Binding-site contacts:
Ligand atom C05 contacts residue GLN292 of chain 1.C at 3.6 Å.
Ligand atom N12 contacts residue GLU293 of chain 1.C at 3.4 Å (salt-bridge).
Ligand atom N07 contacts residue GLY339 of chain 1.C at 3.1 Å (h-bond).
Ligand atom F22 contacts residue SER242 of chain 1.C at 3.0 Å.
Ligand atom N12 contacts residue MET290 of chain 1.C at 3.0 Å (h-bond).
Ligand atom C26 contacts residue ILE288 of chain 1.C at 3.5 Å (hydrophobic).
Ligand atom CL24 contacts residue PHE249 of chain 1.C at 3.7 Å.
Ligand atom F22 contacts residue SER140 of chain 1.C at 3.2 Å.
Ligand atom C16 contacts residue MET290 of chain 1.C at 3.5 Å (hydrophobic).
Ligand atom N18 contacts residue ASN289 of chain 1.C at 2.7 Å (h-bond).
Ligand atom O27 contacts residue MET341 of chain 1.C at 3.5 Å.
Ligand atom C29 contacts residue GLY339 of chain 1.C at 3.2 Å.
Ligand atom C17 contacts residue TRP291 of chain 1.C at 3.7 Å (hydrophobic).
Ligand atom N12 contacts residue GLY295 of chain 1.C at 3.0 Å (h-bond).
Ligand atom O27 contacts residue GLY339 of chain 1.C at 3.5 Å (h-bond).
Ligand atom N10 contacts residue GLU293 of chain 1.C at 3.3 Å (salt-bridge).
Ligand atom C26 contacts residue ASN289 of chain 1.C at 3.3 Å.
Ligand atom O01 contacts residue GLY339 of chain 1.C at 3.6 Å.
Ligand atom O03 contacts residue TRP291 of chain 1.C at 3.4 Å (h-bond).
Ligand atom N10 contacts residue MET290 of chain 1.C at 2.7 Å (h-bond).
Ligand atom C20 contacts residue SER242 of chain 1.C at 3.6 Å.
Ligand atom C02 contacts residue GLY339 of chain 1.C at 3.4 Å.
Ligand atom O27 contacts residue TRP291 of chain 1.C at 3.6 Å.
Ligand atom C30 contacts residue GLY339 of chain 1.C at 3.5 Å.
Ligand atom C11 contacts residue GLU293 of chain 1.C at 3.6 Å.
Ligand atom N18 contacts residue GLU237 of chain 1.C at 3.5 Å.
Ligand atom O01 contacts residue ASP340 of chain 1.C at 3.5 Å.
Ligand atom O28 contacts residue ASN289 of chain 1.C at 3.3 Å (h-bond).
Ligand atom C36 contacts residue ASP340 of chain 1.C at 3.6 Å.
Ligand atom C11 contacts residue MET290 of chain 1.C at 3.2 Å (hydrophobic).
Ligand atom C19 contacts residue ASN289 of chain 1.C at 3.5 Å.
Ligand atom C32 contacts residue GLY338 of chain 1.C at 3.7 Å.
Ligand atom N15 contacts residue GLY339 of chain 1.C at 2.8 Å (h-bond).
Ligand atom O28 contacts residue MET290 of chain 1.C at 2.9 Å (h-bond).
Ligand atom CL24 contacts residue ASN244 of chain 1.C at 3.5 Å.
Ligand atom C21 contacts residue SER242 of chain 1.C at 3.3 Å.
Ligand atom C14 contacts residue GLY339 of chain 1.C at 3.5 Å.
Ligand atom C08 contacts residue GLY339 of chain 1.C at 3.5 Å.
Ligand atom C19 contacts residue GLU237 of chain 1.C at 3.6 Å.
Ligand atom CL24 contacts residue PHE243 of chain 1.C at 3.4 Å.

A small-molecule ligand and the protein it binds are described below.
Small molecule (SMILES): [H]/N=C(/N)NC[C@@H]1[C@@H](NC(=O)C(=O)Nc2ccc(Cl)c(F)c2)c2ccc(CNC)cc2N1C(=O)OCCC

Sequence of chain 1.C:
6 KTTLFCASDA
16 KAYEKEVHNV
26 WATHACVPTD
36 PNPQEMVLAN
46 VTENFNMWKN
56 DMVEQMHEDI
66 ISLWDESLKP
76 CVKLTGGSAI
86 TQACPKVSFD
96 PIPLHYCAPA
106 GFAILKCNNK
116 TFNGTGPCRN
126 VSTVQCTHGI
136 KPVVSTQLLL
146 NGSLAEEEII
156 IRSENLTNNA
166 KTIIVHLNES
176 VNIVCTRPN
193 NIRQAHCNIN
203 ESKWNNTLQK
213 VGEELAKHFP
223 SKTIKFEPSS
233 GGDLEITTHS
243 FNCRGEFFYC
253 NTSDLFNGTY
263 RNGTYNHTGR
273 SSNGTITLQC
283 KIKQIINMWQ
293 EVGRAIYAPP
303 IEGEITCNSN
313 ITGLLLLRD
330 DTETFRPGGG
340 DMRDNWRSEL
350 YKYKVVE